The small molecule below binds the protein below.
Small molecule (SMILES): O=C1CCc2cccc(c2)Oc2ccc(cc2)C[C@@H](C(=O)NCc2ccccc2F)NC(=O)[C@H](CC(=O)N2CCC[C@@H]2c2ccccc2)N1

Sequence of chain 1.J:
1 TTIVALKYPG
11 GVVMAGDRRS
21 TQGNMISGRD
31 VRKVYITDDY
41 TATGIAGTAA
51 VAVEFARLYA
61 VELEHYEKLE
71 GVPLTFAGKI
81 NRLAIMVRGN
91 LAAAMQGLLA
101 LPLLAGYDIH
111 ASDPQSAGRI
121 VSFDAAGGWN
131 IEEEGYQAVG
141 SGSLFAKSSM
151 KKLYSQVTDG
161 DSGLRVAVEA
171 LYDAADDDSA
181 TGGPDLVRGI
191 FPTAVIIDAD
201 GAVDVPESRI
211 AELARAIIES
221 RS

Binding-site contacts:
Ligand atom N23 contacts residue CIT1 of chain 1.HA at 3.4 Å (h-bond).
Ligand atom C04 contacts residue THR21 of chain 1.J at 3.5 Å.
Ligand atom O01 contacts residue GLN22 of chain 1.J at 3.5 Å.
Ligand atom C19 contacts residue THR21 of chain 1.J at 3.7 Å.
Ligand atom C12 contacts residue ASN130 of chain 1.K at 3.4 Å.
Ligand atom C10 contacts residue SER20 of chain 1.J at 3.6 Å.
Ligand atom O32 contacts residue SER20 of chain 1.J at 3.3 Å.
Ligand atom O33 contacts residue ALA49 of chain 1.J at 2.9 Å (h-bond).
Ligand atom C34 contacts residue ASP124 of chain 1.K at 3.7 Å.
Ligand atom F27 contacts residue SER20 of chain 1.J at 3.5 Å.
Ligand atom C45 contacts residue CIT1 of chain 1.HA at 3.2 Å.
Ligand atom C13 contacts residue TRP129 of chain 1.K at 3.4 Å (hydrophobic).
Ligand atom C15 contacts residue GLY128 of chain 1.K at 3.6 Å.
Ligand atom C08 contacts residue ASP124 of chain 1.K at 3.1 Å.
Ligand atom C30 contacts residue ILE45 of chain 1.J at 3.1 Å (hydrophobic).
Ligand atom F27 contacts residue ALA49 of chain 1.J at 3.2 Å.
Ligand atom C28 contacts residue VAL31 of chain 1.J at 3.5 Å (hydrophobic).
Ligand atom C11 contacts residue SER20 of chain 1.J at 3.5 Å.
Ligand atom C26 contacts residue ALA49 of chain 1.J at 3.7 Å (hydrophobic).
Ligand atom N07 contacts residue ASP124 of chain 1.K at 3.6 Å.
Ligand atom C31 contacts residue THR1 of chain 1.J at 3.6 Å.
Ligand atom C30 contacts residue ALA52 of chain 1.J at 3.5 Å (hydrophobic).
Ligand atom N03 contacts residue ASP124 of chain 1.K at 3.0 Å (salt-bridge).
Ligand atom C24 contacts residue CIT1 of chain 1.HA at 3.6 Å.
Ligand atom C21 contacts residue GLY47 of chain 1.J at 3.6 Å.
Ligand atom C24 contacts residue THR1 of chain 1.J at 3.2 Å.
Ligand atom O32 contacts residue THR21 of chain 1.J at 3.0 Å (h-bond).
Ligand atom N20 contacts residue THR21 of chain 1.J at 2.8 Å (h-bond).
Ligand atom C43 contacts residue CIT1 of chain 1.HA at 3.6 Å.
Ligand atom C14 contacts residue TRP129 of chain 1.K at 3.5 Å (hydrophobic).
Ligand atom C46 contacts residue THR48 of chain 1.J at 3.3 Å.
Ligand atom C31 contacts residue ILE45 of chain 1.J at 3.5 Å (hydrophobic).
Ligand atom C44 contacts residue CIT1 of chain 1.HA at 3.4 Å.
Ligand atom O18 contacts residue SER27 of chain 1.J at 2.7 Å (h-bond).
Ligand atom C06 contacts residue GLN22 of chain 1.J at 3.6 Å.
Ligand atom C06 contacts residue SER27 of chain 1.J at 3.5 Å.
Ligand atom C11 contacts residue ASN130 of chain 1.K at 3.6 Å.
Ligand atom C14 contacts residue ALA49 of chain 1.J at 3.6 Å (hydrophobic).
Ligand atom O18 contacts residue GLN22 of chain 1.J at 2.9 Å (h-bond).
Ligand atom N23 contacts residue GLY47 of chain 1.J at 2.9 Å (h-bond).

Sequence of chain 1.K:
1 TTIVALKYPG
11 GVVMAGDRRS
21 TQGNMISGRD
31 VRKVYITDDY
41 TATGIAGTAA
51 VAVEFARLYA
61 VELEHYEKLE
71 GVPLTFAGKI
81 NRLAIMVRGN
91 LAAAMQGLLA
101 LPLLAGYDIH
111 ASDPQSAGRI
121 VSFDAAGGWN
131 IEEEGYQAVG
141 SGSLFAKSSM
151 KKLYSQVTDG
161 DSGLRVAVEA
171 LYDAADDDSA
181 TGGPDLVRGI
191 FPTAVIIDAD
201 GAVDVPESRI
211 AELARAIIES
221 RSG